Sequence of chain 1.B:
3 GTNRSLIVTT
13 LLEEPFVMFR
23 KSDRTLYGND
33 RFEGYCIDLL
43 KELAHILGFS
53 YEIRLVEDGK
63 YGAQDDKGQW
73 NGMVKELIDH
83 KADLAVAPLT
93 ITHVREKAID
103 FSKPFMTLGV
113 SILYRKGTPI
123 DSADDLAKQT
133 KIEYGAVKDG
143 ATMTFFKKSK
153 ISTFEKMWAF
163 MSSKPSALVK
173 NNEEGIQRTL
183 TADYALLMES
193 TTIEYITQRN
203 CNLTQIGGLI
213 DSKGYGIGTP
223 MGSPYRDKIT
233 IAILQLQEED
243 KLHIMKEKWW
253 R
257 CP

Binding-site contacts:
Ligand atom CB contacts residue ALA143 of chain 1.B at 4.3 Å (hydrophobic).
Ligand atom CB contacts residue TYR63 of chain 1.B at 3.5 Å (hydrophobic).
Ligand atom CA contacts residue THR92 of chain 1.B at 3.3 Å.
Ligand atom CD contacts residue GLU191 of chain 1.B at 3.9 Å.
Ligand atom C contacts residue ALA143 of chain 1.B at 3.7 Å (hydrophobic).
Ligand atom O contacts residue THR92 of chain 1.B at 2.9 Å (h-bond).
Ligand atom OXT contacts residue GLY142 of chain 1.B at 3.4 Å.
Ligand atom CA contacts residue ALA143 of chain 1.B at 4.1 Å (hydrophobic).
Ligand atom CD contacts residue THR144 of chain 1.B at 3.3 Å.
Ligand atom CA contacts residue TYR63 of chain 1.B at 4.0 Å (hydrophobic).
Ligand atom N contacts residue GLU191 of chain 1.B at 2.7 Å (salt-bridge).
Ligand atom C contacts residue PRO90 of chain 1.B at 4.2 Å (hydrophobic).
Ligand atom OE1 contacts residue THR144 of chain 1.B at 3.0 Å (h-bond).
Ligand atom OE2 contacts residue GLU191 of chain 1.B at 3.7 Å.
Ligand atom CD contacts residue ALA143 of chain 1.B at 4.2 Å (hydrophobic).
Ligand atom C contacts residue TYR63 of chain 1.B at 3.5 Å (hydrophobic).
Ligand atom CG contacts residue GLU191 of chain 1.B at 3.6 Å.
Ligand atom OXT contacts residue ARG97 of chain 1.B at 2.8 Å (salt-bridge).
Ligand atom OE2 contacts residue THR144 of chain 1.B at 2.7 Å (h-bond).
Ligand atom OE1 contacts residue GLU191 of chain 1.B at 4.2 Å.
Ligand atom OXT contacts residue TYR63 of chain 1.B at 3.2 Å.
Ligand atom CA contacts residue PRO90 of chain 1.B at 4.0 Å (hydrophobic).
Ligand atom N contacts residue TYR63 of chain 1.B at 3.9 Å.
Ligand atom O contacts residue ALA143 of chain 1.B at 4.4 Å.
Ligand atom OE1 contacts residue GLY142 of chain 1.B at 3.6 Å.
Ligand atom OE1 contacts residue ALA143 of chain 1.B at 3.1 Å (h-bond).
Ligand atom CA contacts residue GLU191 of chain 1.B at 3.5 Å.
Ligand atom N contacts residue PRO90 of chain 1.B at 2.8 Å (h-bond).
Ligand atom CB contacts residue GLY142 of chain 1.B at 4.4 Å.
Ligand atom O contacts residue LEU91 of chain 1.B at 3.5 Å.
Ligand atom C contacts residue ARG97 of chain 1.B at 3.5 Å.
Ligand atom N contacts residue THR92 of chain 1.B at 3.0 Å (h-bond).
Ligand atom CB contacts residue GLU191 of chain 1.B at 4.1 Å.
Ligand atom C contacts residue THR92 of chain 1.B at 3.5 Å.
Ligand atom N contacts residue TYR217 of chain 1.B at 3.7 Å.
Ligand atom O contacts residue ARG97 of chain 1.B at 3.0 Å (salt-bridge).
Ligand atom OXT contacts residue ALA143 of chain 1.B at 2.8 Å (h-bond).
Ligand atom O contacts residue TYR63 of chain 1.B at 3.3 Å.
Ligand atom O contacts residue PRO90 of chain 1.B at 3.6 Å (h-bond).
Ligand atom OXT contacts residue THR92 of chain 1.B at 4.4 Å.

The protein below binds the small molecule below.
Small molecule (SMILES): N[C@@H](CCC(=O)O)C(=O)O